The small molecule below binds the protein below.
Small molecule (SMILES): Oc1ccc(Br)cc1

Binding-site contacts:
Ligand atom BR4 contacts residue LYS258 of chain 1.B at 3.7 Å.
Ligand atom C5 contacts residue LYS258 of chain 1.B at 4.0 Å.
Ligand atom C3 contacts residue LYS258 of chain 1.B at 3.8 Å.
Ligand atom C4 contacts residue GLU232 of chain 1.B at 3.8 Å.
Ligand atom C5 contacts residue GLU262 of chain 1.B at 4.4 Å.
Ligand atom BR4 contacts residue ARG265 of chain 1.B at 4.0 Å.
Ligand atom O1 contacts residue GLU262 of chain 1.B at 3.2 Å (salt-bridge).
Ligand atom C6 contacts residue ARG265 of chain 1.B at 3.3 Å.
Ligand atom BR4 contacts residue GLN236 of chain 1.B at 4.0 Å.
Ligand atom C6 contacts residue LYS258 of chain 1.B at 4.1 Å.
Ligand atom C3 contacts residue GLN236 of chain 1.B at 3.7 Å.
Ligand atom BR4 contacts residue GLU232 of chain 1.B at 3.5 Å.
Ligand atom C5 contacts residue ALA261 of chain 1.B at 4.4 Å (hydrophobic).
Ligand atom C5 contacts residue ARG265 of chain 1.B at 3.3 Å.
Ligand atom C4 contacts residue LYS258 of chain 1.B at 3.8 Å.
Ligand atom C2 contacts residue ARG265 of chain 1.B at 4.4 Å.
Ligand atom C6 contacts residue GLU262 of chain 1.B at 3.3 Å.
Ligand atom C1 contacts residue ARG265 of chain 1.B at 3.9 Å.
Ligand atom C3 contacts residue GLU232 of chain 1.B at 4.1 Å.
Ligand atom BR4 contacts residue GLU231 of chain 1.B at 3.3 Å.
Ligand atom C2 contacts residue LYS258 of chain 1.B at 4.5 Å.
Ligand atom C3 contacts residue ARG265 of chain 1.B at 4.3 Å.
Ligand atom BR4 contacts residue LEU235 of chain 1.B at 4.1 Å.
Ligand atom C1 contacts residue GLU262 of chain 1.B at 3.6 Å.
Ligand atom C4 contacts residue ARG265 of chain 1.B at 3.8 Å.

Sequence of chain 1.B:
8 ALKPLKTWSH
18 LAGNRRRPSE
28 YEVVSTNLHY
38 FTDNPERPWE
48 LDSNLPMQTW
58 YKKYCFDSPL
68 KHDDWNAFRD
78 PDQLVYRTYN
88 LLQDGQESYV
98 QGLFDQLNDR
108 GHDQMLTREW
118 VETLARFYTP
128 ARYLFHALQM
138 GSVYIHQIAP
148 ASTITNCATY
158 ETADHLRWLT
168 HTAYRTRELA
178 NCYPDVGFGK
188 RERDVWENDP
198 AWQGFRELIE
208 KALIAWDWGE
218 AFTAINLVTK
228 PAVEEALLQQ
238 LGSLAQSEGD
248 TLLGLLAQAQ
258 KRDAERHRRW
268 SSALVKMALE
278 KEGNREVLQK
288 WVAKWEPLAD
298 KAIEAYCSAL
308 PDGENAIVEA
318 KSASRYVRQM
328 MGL